A small-molecule ligand and the protein it binds are described below.
Small molecule (SMILES): CN1CCN(c2ccc(-c3cc4c(Cl)cc(C(N)=O)nc4n3C)cc2)CC1

Sequence of chain 1.A:
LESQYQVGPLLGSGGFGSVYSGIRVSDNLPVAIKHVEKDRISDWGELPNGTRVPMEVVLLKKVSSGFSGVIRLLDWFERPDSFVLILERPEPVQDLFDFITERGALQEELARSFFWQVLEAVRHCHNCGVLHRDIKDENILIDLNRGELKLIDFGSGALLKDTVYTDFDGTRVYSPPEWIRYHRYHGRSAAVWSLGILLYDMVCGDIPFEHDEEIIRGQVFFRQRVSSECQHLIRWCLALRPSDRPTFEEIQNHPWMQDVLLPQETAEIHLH

Binding-site contacts:
Ligand atom CAA contacts residue LEU92 of chain 1.A at 3.9 Å (hydrophobic).
Ligand atom CAJ contacts residue ILE157 of chain 1.A at 4.0 Å (hydrophobic).
Ligand atom CAH contacts residue LEU16 of chain 1.A at 3.7 Å (hydrophobic).
Ligand atom CAJ contacts residue VAL24 of chain 1.A at 4.0 Å (hydrophobic).
Ligand atom CAA contacts residue ILE157 of chain 1.A at 3.9 Å (hydrophobic).
Ligand atom CAF contacts residue VAL24 of chain 1.A at 4.0 Å (hydrophobic).
Ligand atom CAT contacts residue VAL98 of chain 1.A at 2.9 Å (hydrophobic).
Ligand atom CAE contacts residue ALA37 of chain 1.A at 4.0 Å (hydrophobic).
Ligand atom NAZ contacts residue ILE157 of chain 1.A at 3.9 Å.
Ligand atom CLAK contacts residue LEU146 of chain 1.A at 3.8 Å.
Ligand atom CAM contacts residue LEU16 of chain 1.A at 3.7 Å (hydrophobic).
Ligand atom CAE contacts residue LEU146 of chain 1.A at 3.5 Å (hydrophobic).
Ligand atom OBA contacts residue LEU92 of chain 1.A at 3.4 Å.
Ligand atom CAO contacts residue VAL98 of chain 1.A at 3.2 Å (hydrophobic).
Ligand atom NAC contacts residue ILE157 of chain 1.A at 3.9 Å.
Ligand atom OBA contacts residue LYS39 of chain 1.A at 3.8 Å.
Ligand atom CAF contacts residue LEU146 of chain 1.A at 4.2 Å (hydrophobic).
Ligand atom CAN contacts residue LEU16 of chain 1.A at 3.4 Å (hydrophobic).
Ligand atom CAB contacts residue VAL24 of chain 1.A at 4.0 Å (hydrophobic).
Ligand atom CAL contacts residue LEU16 of chain 1.A at 3.9 Å (hydrophobic).
Ligand atom CAB contacts residue ILE157 of chain 1.A at 3.8 Å (hydrophobic).
Ligand atom CAI contacts residue LEU146 of chain 1.A at 3.4 Å (hydrophobic).
Ligand atom CAQ contacts residue VAL98 of chain 1.A at 4.0 Å (hydrophobic).
Ligand atom NAC contacts residue VAL24 of chain 1.A at 3.7 Å.
Ligand atom CLAK contacts residue ALA37 of chain 1.A at 3.7 Å.
Ligand atom CAP contacts residue LEU16 of chain 1.A at 4.0 Å (hydrophobic).
Ligand atom CAD contacts residue ALA37 of chain 1.A at 3.8 Å (hydrophobic).
Ligand atom CAN contacts residue VAL98 of chain 1.A at 3.4 Å (hydrophobic).
Ligand atom CAH contacts residue LEU146 of chain 1.A at 4.1 Å (hydrophobic).
Ligand atom CAP contacts residue VAL98 of chain 1.A at 3.6 Å (hydrophobic).
Ligand atom CAD contacts residue LEU146 of chain 1.A at 3.6 Å (hydrophobic).
Ligand atom NAG contacts residue LEU16 of chain 1.A at 4.1 Å.
Ligand atom CAM contacts residue VAL98 of chain 1.A at 3.9 Å (hydrophobic).
Ligand atom CLAK contacts residue ILE76 of chain 1.A at 3.8 Å.
Ligand atom NAS contacts residue VAL98 of chain 1.A at 3.5 Å (h-bond).
Ligand atom NAZ contacts residue PHE21 of chain 1.A at 4.1 Å.
Ligand atom CAO contacts residue LEU16 of chain 1.A at 3.6 Å (hydrophobic).
Ligand atom NAZ contacts residue VAL24 of chain 1.A at 3.7 Å.
Ligand atom CAN contacts residue ARG94 of chain 1.A at 4.0 Å.
Ligand atom CLAK contacts residue GLU93 of chain 1.A at 3.0 Å.